The small molecule below binds the protein below.
Small molecule (SMILES): CC(=O)N[C@@H]1[C@@H](O)[C@H](O)[C@@H](CO)O[C@H]1O

Binding-site contacts:
Ligand atom C5 contacts residue HIS1098 of chain 1.D at 3.7 Å.
Ligand atom C1 contacts residue ASN1095 of chain 1.D at 3.5 Å.
Ligand atom C6 contacts residue HIS1098 of chain 1.D at 4.0 Å.
Ligand atom C8 contacts residue THR1097 of chain 1.D at 4.1 Å.
Ligand atom O7 contacts residue HIS1098 of chain 1.D at 4.3 Å.
Ligand atom C7 contacts residue THR1097 of chain 1.D at 3.4 Å.
Ligand atom C8 contacts residue ASN1095 of chain 1.D at 3.8 Å.
Ligand atom C7 contacts residue ASN1095 of chain 1.D at 3.5 Å.
Ligand atom O5 contacts residue PHE1100 of chain 1.D at 4.2 Å.
Ligand atom C2 contacts residue THR1097 of chain 1.D at 4.5 Å.
Ligand atom N2 contacts residue THR1097 of chain 1.D at 4.2 Å.
Ligand atom C1 contacts residue THR1097 of chain 1.D at 3.7 Å.
Ligand atom O7 contacts residue ASN1095 of chain 1.D at 4.3 Å.
Ligand atom C1 contacts residue PHE1100 of chain 1.D at 4.5 Å (hydrophobic).
Ligand atom O5 contacts residue HIS1098 of chain 1.D at 3.5 Å (h-bond).
Ligand atom C1 contacts residue HIS1098 of chain 1.D at 3.4 Å.
Ligand atom C2 contacts residue ASN1095 of chain 1.D at 3.5 Å.
Ligand atom O7 contacts residue THR1097 of chain 1.D at 2.7 Å (h-bond).
Ligand atom N2 contacts residue ASN1095 of chain 1.D at 3.0 Å (h-bond).

Sequence of chain 1.D:
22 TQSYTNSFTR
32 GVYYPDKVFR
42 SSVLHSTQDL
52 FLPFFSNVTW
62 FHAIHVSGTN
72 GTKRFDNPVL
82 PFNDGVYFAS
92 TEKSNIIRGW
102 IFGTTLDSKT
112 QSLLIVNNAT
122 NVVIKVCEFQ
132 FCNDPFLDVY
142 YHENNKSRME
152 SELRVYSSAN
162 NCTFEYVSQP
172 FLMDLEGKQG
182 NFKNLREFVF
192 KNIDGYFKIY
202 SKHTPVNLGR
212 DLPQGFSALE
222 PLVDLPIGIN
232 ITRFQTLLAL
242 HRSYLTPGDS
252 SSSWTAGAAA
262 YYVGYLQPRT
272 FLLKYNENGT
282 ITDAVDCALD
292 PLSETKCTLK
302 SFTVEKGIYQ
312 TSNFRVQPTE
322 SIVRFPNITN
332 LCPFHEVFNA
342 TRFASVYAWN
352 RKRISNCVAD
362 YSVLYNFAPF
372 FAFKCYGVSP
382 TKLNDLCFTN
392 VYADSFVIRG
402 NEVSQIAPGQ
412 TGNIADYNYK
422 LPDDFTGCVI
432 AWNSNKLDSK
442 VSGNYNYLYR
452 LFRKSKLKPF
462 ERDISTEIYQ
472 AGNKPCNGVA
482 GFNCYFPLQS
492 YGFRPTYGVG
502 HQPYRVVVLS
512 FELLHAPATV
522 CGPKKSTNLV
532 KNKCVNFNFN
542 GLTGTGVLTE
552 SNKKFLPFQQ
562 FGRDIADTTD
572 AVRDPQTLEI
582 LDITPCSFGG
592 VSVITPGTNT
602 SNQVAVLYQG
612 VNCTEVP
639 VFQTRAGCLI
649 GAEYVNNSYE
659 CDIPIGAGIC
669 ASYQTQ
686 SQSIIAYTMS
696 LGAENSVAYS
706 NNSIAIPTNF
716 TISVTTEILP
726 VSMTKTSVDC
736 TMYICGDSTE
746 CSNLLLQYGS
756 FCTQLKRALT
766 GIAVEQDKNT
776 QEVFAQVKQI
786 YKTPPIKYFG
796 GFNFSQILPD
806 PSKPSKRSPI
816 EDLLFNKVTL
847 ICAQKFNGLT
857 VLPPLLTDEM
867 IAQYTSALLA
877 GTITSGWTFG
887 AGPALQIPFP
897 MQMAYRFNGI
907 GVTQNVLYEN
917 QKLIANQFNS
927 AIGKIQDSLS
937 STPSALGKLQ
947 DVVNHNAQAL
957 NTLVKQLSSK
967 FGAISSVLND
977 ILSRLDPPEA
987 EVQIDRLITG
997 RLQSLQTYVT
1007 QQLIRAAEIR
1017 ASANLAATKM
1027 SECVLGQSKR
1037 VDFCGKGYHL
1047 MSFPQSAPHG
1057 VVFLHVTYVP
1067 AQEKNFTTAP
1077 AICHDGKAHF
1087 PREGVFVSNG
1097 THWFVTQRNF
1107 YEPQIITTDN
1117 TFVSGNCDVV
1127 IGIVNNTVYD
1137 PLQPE